Binding-site contacts:
Ligand atom N2 contacts residue HIS189 of chain 1.D at 3.3 Å (h-bond).
Ligand atom C1 contacts residue EDO1 of chain 1.VA at 3.8 Å.
Ligand atom C contacts residue HIS189 of chain 1.D at 3.4 Å.
Ligand atom O contacts residue TYR133 of chain 1.D at 2.6 Å (h-bond).
Ligand atom C8 contacts residue TYR133 of chain 1.D at 3.2 Å (hydrophobic).
Ligand atom O1 contacts residue ASN199 of chain 1.D at 3.8 Å.
Ligand atom N1 contacts residue EDO1 of chain 1.VA at 3.7 Å.
Ligand atom C7 contacts residue PHE186 of chain 1.D at 3.9 Å (hydrophobic).
Ligand atom O1 contacts residue PHE186 of chain 1.D at 3.7 Å.
Ligand atom N contacts residue GLU191 of chain 1.D at 2.8 Å (salt-bridge).
Ligand atom C1 contacts residue ZN1 of chain 1.RA at 3.0 Å.
Ligand atom N2 contacts residue HIS277 of chain 1.D at 3.4 Å (h-bond).
Ligand atom O contacts residue PHE186 of chain 1.D at 3.7 Å.
Ligand atom C3 contacts residue HIS189 of chain 1.D at 3.6 Å.
Ligand atom C8 contacts residue LYS207 of chain 1.D at 3.9 Å.
Ligand atom C contacts residue GLU191 of chain 1.D at 3.5 Å.
Ligand atom O contacts residue TYR178 of chain 1.D at 3.6 Å.
Ligand atom N contacts residue HIS189 of chain 1.D at 3.9 Å.
Ligand atom N contacts residue EDO1 of chain 1.VA at 4.0 Å.
Ligand atom C5 contacts residue TRP209 of chain 1.D at 3.8 Å (hydrophobic).
Ligand atom C4 contacts residue PHE186 of chain 1.D at 3.7 Å (hydrophobic).
Ligand atom O1 contacts residue TYR133 of chain 1.D at 3.2 Å (h-bond).
Ligand atom C contacts residue ZN1 of chain 1.RA at 3.3 Å.
Ligand atom C contacts residue EDO1 of chain 1.VA at 3.9 Å.
Ligand atom C8 contacts residue PHE186 of chain 1.D at 3.6 Å (hydrophobic).
Ligand atom C5 contacts residue ASN199 of chain 1.D at 3.8 Å.
Ligand atom C5 contacts residue PHE186 of chain 1.D at 3.5 Å (hydrophobic).
Ligand atom N2 contacts residue ZN1 of chain 1.RA at 2.2 Å.
Ligand atom N1 contacts residue ZN1 of chain 1.RA at 2.3 Å.
Ligand atom N1 contacts residue GLU191 of chain 1.D at 3.3 Å (salt-bridge).
Ligand atom C2 contacts residue TYR178 of chain 1.D at 3.7 Å (hydrophobic).
Ligand atom C4 contacts residue HIS277 of chain 1.D at 3.7 Å.
Ligand atom C4 contacts residue ZN1 of chain 1.RA at 3.2 Å.
Ligand atom C1 contacts residue HIS189 of chain 1.D at 3.3 Å.
Ligand atom N1 contacts residue HIS189 of chain 1.D at 2.8 Å (h-bond).
Ligand atom C4 contacts residue TRP209 of chain 1.D at 3.6 Å (hydrophobic).
Ligand atom C3 contacts residue ZN1 of chain 1.RA at 3.0 Å.
Ligand atom C6 contacts residue PHE186 of chain 1.D at 3.6 Å (hydrophobic).
Ligand atom N contacts residue ZN1 of chain 1.RA at 3.8 Å.
Ligand atom O1 contacts residue LYS207 of chain 1.D at 2.8 Å (salt-bridge).

Sequence of chain 1.D:
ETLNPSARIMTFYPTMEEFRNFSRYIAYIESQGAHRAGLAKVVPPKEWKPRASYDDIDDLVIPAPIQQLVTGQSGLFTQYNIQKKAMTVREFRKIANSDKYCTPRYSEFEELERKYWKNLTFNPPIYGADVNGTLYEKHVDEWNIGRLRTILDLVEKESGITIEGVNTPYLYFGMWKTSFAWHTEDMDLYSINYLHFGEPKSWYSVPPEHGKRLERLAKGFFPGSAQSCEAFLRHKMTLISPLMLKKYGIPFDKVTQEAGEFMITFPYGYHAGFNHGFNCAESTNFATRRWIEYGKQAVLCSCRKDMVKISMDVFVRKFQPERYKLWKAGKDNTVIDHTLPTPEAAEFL

This small molecule binds to this protein.
Small molecule (SMILES): Nc1nc(-c2cc(C(=O)O)ccn2)cs1